Binding-site contacts:
Ligand atom C1 contacts residue ASN657 of chain 1.C at 1.4 Å.
Ligand atom O5 contacts residue ASN657 of chain 1.C at 2.4 Å (h-bond).
Ligand atom C5 contacts residue ASN657 of chain 1.C at 3.7 Å.
Ligand atom N2 contacts residue ASN657 of chain 1.C at 2.9 Å (h-bond).
Ligand atom O7 contacts residue ASN657 of chain 1.C at 3.8 Å.
Ligand atom C7 contacts residue ASN657 of chain 1.C at 3.5 Å.
Ligand atom C3 contacts residue ASN657 of chain 1.C at 3.8 Å.
Ligand atom C4 contacts residue ASN657 of chain 1.C at 4.2 Å.
Ligand atom C2 contacts residue ASN657 of chain 1.C at 2.5 Å.

Sequence of chain 1.C:
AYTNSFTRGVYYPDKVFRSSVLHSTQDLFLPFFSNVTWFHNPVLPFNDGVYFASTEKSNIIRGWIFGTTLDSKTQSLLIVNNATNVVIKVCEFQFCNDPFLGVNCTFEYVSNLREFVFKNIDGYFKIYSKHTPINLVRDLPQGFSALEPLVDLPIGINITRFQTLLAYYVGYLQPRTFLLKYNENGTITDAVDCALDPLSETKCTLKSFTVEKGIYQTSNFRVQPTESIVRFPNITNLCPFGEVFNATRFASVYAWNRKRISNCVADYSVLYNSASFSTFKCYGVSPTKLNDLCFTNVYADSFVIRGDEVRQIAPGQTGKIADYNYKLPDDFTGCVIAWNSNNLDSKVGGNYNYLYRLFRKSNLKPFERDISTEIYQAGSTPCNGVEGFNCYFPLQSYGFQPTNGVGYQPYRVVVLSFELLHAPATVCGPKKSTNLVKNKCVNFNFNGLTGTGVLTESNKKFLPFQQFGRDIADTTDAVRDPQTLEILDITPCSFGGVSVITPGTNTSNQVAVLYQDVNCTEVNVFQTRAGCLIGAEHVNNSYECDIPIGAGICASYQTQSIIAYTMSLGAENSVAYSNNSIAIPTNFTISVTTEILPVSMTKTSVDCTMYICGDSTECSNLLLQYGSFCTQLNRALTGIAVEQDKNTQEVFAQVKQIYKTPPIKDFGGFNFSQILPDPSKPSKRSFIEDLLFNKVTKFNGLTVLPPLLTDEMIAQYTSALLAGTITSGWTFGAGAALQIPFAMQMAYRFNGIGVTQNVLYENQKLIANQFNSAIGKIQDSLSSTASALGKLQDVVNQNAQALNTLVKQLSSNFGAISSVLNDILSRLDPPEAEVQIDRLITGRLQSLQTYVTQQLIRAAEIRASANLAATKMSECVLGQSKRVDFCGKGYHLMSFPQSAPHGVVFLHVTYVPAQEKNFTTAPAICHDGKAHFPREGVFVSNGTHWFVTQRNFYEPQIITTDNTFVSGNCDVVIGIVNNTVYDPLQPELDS

A small-molecule ligand and the protein it binds are described below.
Small molecule (SMILES): CC(=O)N[C@@H]1[C@@H](O)[C@H](O)[C@@H](CO)O[C@H]1O